A protein and the small-molecule ligand that binds it are described below.
Small molecule (SMILES): Nc1nc2c(ncn2[C@@H]2O[C@H](CO[P](=O)(O)O[P](=O)(O)NP(=O)(O)O)[C@@H](O)[C@H]2O)c(=O)[nH]1

Sequence of chain 1.A:
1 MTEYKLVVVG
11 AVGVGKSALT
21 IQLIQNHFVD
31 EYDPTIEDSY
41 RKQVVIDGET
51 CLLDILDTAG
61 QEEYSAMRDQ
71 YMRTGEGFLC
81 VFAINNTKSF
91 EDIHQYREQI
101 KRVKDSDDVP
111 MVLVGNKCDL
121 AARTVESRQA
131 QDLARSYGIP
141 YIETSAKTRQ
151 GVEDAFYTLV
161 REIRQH

Binding-site contacts:
Ligand atom N2 contacts residue ASP119 of chain 1.A at 2.9 Å (salt-bridge).
Ligand atom O1B contacts residue LYS16 of chain 1.A at 2.8 Å (salt-bridge).
Ligand atom O1B contacts residue GLY13 of chain 1.A at 3.5 Å (h-bond).
Ligand atom O2A contacts residue TYR32 of chain 1.A at 3.4 Å.
Ligand atom O3G contacts residue GLY60 of chain 1.A at 2.8 Å (h-bond).
Ligand atom O3G contacts residue VAL12 of chain 1.A at 3.6 Å.
Ligand atom O6 contacts residue ALA146 of chain 1.A at 2.8 Å (h-bond).
Ligand atom C2' contacts residue VAL29 of chain 1.A at 3.4 Å (hydrophobic).
Ligand atom N3B contacts residue GLY13 of chain 1.A at 3.1 Å (h-bond).
Ligand atom O2' contacts residue VAL29 of chain 1.A at 2.7 Å (h-bond).
Ligand atom O2B contacts residue LYS16 of chain 1.A at 3.5 Å (salt-bridge).
Ligand atom O2B contacts residue MG1 of chain 1.F at 2.1 Å.
Ligand atom PB contacts residue MG1 of chain 1.F at 3.2 Å.
Ligand atom O1A contacts residue ALA18 of chain 1.A at 2.8 Å (h-bond).
Ligand atom O1G contacts residue PRO34 of chain 1.A at 3.5 Å.
Ligand atom O3' contacts residue ASP30 of chain 1.A at 2.9 Å (salt-bridge).
Ligand atom O2G contacts residue MG1 of chain 1.F at 2.0 Å.
Ligand atom O2' contacts residue PHE28 of chain 1.A at 3.2 Å.
Ligand atom O3G contacts residue LYS16 of chain 1.A at 2.7 Å (salt-bridge).
Ligand atom N7 contacts residue ASN116 of chain 1.A at 3.1 Å (h-bond).
Ligand atom O1A contacts residue SER17 of chain 1.A at 3.4 Å (h-bond).
Ligand atom O6 contacts residue ASP119 of chain 1.A at 3.5 Å (salt-bridge).
Ligand atom O1A contacts residue GLY15 of chain 1.A at 3.2 Å.
Ligand atom PG contacts residue MG1 of chain 1.F at 3.2 Å.
Ligand atom C3' contacts residue GLU31 of chain 1.A at 3.6 Å.
Ligand atom O6 contacts residue LYS147 of chain 1.A at 3.6 Å (salt-bridge).
Ligand atom C6 contacts residue LYS117 of chain 1.A at 3.5 Å.
Ligand atom O4' contacts residue LYS117 of chain 1.A at 3.3 Å (salt-bridge).
Ligand atom O6 contacts residue SER145 of chain 1.A at 3.4 Å.
Ligand atom O2G contacts residue THR35 of chain 1.A at 3.0 Å (h-bond).
Ligand atom O6 contacts residue ASN116 of chain 1.A at 3.3 Å (h-bond).
Ligand atom N3B contacts residue MG1 of chain 1.F at 3.4 Å.
Ligand atom O1B contacts residue GLY15 of chain 1.A at 3.0 Å (h-bond).
Ligand atom O6 contacts residue LYS117 of chain 1.A at 3.4 Å.
Ligand atom O2' contacts residue ASP30 of chain 1.A at 3.0 Å (salt-bridge).
Ligand atom O2B contacts residue SER17 of chain 1.A at 3.0 Å (h-bond).
Ligand atom N1 contacts residue ASP119 of chain 1.A at 2.8 Å (salt-bridge).
Ligand atom O3A contacts residue GLY15 of chain 1.A at 3.2 Å (h-bond).
Ligand atom O1G contacts residue TYR32 of chain 1.A at 2.6 Å (h-bond).
Ligand atom O1B contacts residue VAL14 of chain 1.A at 3.2 Å (h-bond).